Sequence of chain 1.A:
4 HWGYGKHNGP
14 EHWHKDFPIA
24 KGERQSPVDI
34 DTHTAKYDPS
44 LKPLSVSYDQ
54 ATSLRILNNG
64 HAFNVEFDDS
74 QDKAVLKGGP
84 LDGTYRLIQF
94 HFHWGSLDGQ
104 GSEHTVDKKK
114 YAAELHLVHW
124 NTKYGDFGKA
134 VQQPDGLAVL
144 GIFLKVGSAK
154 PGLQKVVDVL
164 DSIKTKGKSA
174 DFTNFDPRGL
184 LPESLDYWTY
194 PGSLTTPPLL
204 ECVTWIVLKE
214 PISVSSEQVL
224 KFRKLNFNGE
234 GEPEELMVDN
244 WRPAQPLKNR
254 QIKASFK

Binding-site contacts:
Ligand atom C8 contacts residue THR199 of chain 1.A at 3.0 Å.
Ligand atom S1 contacts residue ZN1 of chain 1.B at 3.2 Å.
Ligand atom N2 contacts residue HIS94 of chain 1.A at 3.5 Å (h-bond).
Ligand atom O2 contacts residue PHE130 of chain 1.A at 3.4 Å.
Ligand atom O4 contacts residue LEU197 of chain 1.A at 3.7 Å.
Ligand atom N2 contacts residue THR198 of chain 1.A at 3.0 Å (h-bond).
Ligand atom C1 contacts residue ILE91 of chain 1.A at 4.0 Å (hydrophobic).
Ligand atom O3 contacts residue ZN1 of chain 1.B at 3.3 Å.
Ligand atom O1 contacts residue GLN92 of chain 1.A at 2.7 Å.
Ligand atom DN1 contacts residue THR199 of chain 1.A at 3.6 Å.
Ligand atom O3 contacts residue HIS94 of chain 1.A at 3.9 Å.
Ligand atom O5 contacts residue GLN92 of chain 1.A at 2.6 Å.
Ligand atom C11 contacts residue THR199 of chain 1.A at 3.2 Å.
Ligand atom C3 contacts residue GLN92 of chain 1.A at 3.7 Å.
Ligand atom N1 contacts residue THR199 of chain 1.A at 2.9 Å.
Ligand atom DN21 contacts residue ZN1 of chain 1.B at 2.3 Å.
Ligand atom C7 contacts residue THR198 of chain 1.A at 4.0 Å.
Ligand atom C5 contacts residue THR199 of chain 1.A at 3.7 Å.
Ligand atom C6 contacts residue THR199 of chain 1.A at 3.3 Å.
Ligand atom DN21 contacts residue THR198 of chain 1.A at 3.2 Å.
Ligand atom N2 contacts residue HIS119 of chain 1.A at 3.7 Å.
Ligand atom DN21 contacts residue THR199 of chain 1.A at 3.8 Å.
Ligand atom C1 contacts residue PHE130 of chain 1.A at 4.0 Å (hydrophobic).
Ligand atom N2 contacts residue ZN1 of chain 1.B at 2.1 Å.
Ligand atom O5 contacts residue PHE130 of chain 1.A at 3.8 Å.
Ligand atom S1 contacts residue THR198 of chain 1.A at 3.4 Å.
Ligand atom O3 contacts residue HIS119 of chain 1.A at 3.7 Å.
Ligand atom C9 contacts residue THR199 of chain 1.A at 3.6 Å.
Ligand atom O4 contacts residue TRP208 of chain 1.A at 3.9 Å.
Ligand atom DN21 contacts residue HIS94 of chain 1.A at 3.4 Å.
Ligand atom S3 contacts residue GLN92 of chain 1.A at 3.9 Å.
Ligand atom C10 contacts residue LEU197 of chain 1.A at 4.0 Å (hydrophobic).
Ligand atom C7 contacts residue LEU197 of chain 1.A at 4.0 Å (hydrophobic).
Ligand atom C4 contacts residue GLN92 of chain 1.A at 3.8 Å.
Ligand atom DN21 contacts residue HIS96 of chain 1.A at 3.7 Å.
Ligand atom C5 contacts residue ASN62 of chain 1.A at 4.0 Å.
Ligand atom N2 contacts residue HIS96 of chain 1.A at 3.8 Å.
Ligand atom C1 contacts residue GLN92 of chain 1.A at 3.4 Å.
Ligand atom S2 contacts residue LEU197 of chain 1.A at 3.8 Å.
Ligand atom O4 contacts residue THR198 of chain 1.A at 2.4 Å.

This small molecule binds to this protein.
Small molecule (SMILES): CCN[C@H]1CN(CCCOC)S(=O)(=O)c2sc(S(N)(=O)=O)cc21